Binding-site contacts:
Ligand atom N82 contacts residue LEU170 of chain 2.A at 3.5 Å.
Ligand atom C5 contacts residue PHE182 of chain 2.A at 3.6 Å (hydrophobic).
Ligand atom N1 contacts residue MET117 of chain 2.A at 3.1 Å (h-bond).
Ligand atom C22 contacts residue HIS161 of chain 2.A at 3.6 Å.
Ligand atom C13 contacts residue MET89 of chain 2.A at 3.5 Å (hydrophobic).
Ligand atom C12 contacts residue ASP181 of chain 2.A at 3.1 Å.
Ligand atom C13 contacts residue ASP181 of chain 2.A at 3.7 Å.
Ligand atom F1 contacts residue ILE179 of chain 2.A at 3.0 Å.
Ligand atom C18 contacts residue ASP181 of chain 2.A at 3.5 Å.
Ligand atom C22 contacts residue ASP181 of chain 2.A at 3.3 Å.
Ligand atom C2 contacts residue LEU170 of chain 2.A at 3.6 Å (hydrophobic).
Ligand atom C11 contacts residue TYR114 of chain 2.A at 3.6 Å (hydrophobic).
Ligand atom C8 contacts residue ASP181 of chain 2.A at 3.4 Å.
Ligand atom C9 contacts residue TYR114 of chain 2.A at 3.6 Å (hydrophobic).
Ligand atom N4 contacts residue ILE160 of chain 2.A at 2.8 Å (h-bond).
Ligand atom N2 contacts residue GLU85 of chain 2.A at 2.7 Å (salt-bridge).
Ligand atom N2 contacts residue ASP181 of chain 2.A at 3.2 Å (salt-bridge).
Ligand atom N81 contacts residue PHE182 of chain 2.A at 3.4 Å.
Ligand atom C15 contacts residue VAL88 of chain 2.A at 3.7 Å (hydrophobic).
Ligand atom C23 contacts residue ILE160 of chain 2.A at 3.1 Å (hydrophobic).
Ligand atom C18 contacts residue MET89 of chain 2.A at 3.7 Å (hydrophobic).
Ligand atom C1 contacts residue VAL115 of chain 2.A at 3.4 Å (hydrophobic).
Ligand atom C13 contacts residue GLU85 of chain 2.A at 3.5 Å.
Ligand atom C25 contacts residue ILE160 of chain 2.A at 3.3 Å (hydrophobic).
Ligand atom C14 contacts residue GLU85 of chain 2.A at 3.3 Å.
Ligand atom O1 contacts residue SER180 of chain 2.A at 3.2 Å.
Ligand atom C21 contacts residue ASP181 of chain 2.A at 3.4 Å.
Ligand atom N1 contacts residue TYR116 of chain 2.A at 3.5 Å.
Ligand atom O1 contacts residue ASP181 of chain 2.A at 2.7 Å (salt-bridge).
Ligand atom C9 contacts residue ASP181 of chain 2.A at 3.4 Å.
Ligand atom C6 contacts residue TYR114 of chain 2.A at 3.4 Å (hydrophobic).
Ligand atom C4 contacts residue PHE182 of chain 2.A at 3.4 Å (hydrophobic).
Ligand atom F1 contacts residue VAL98 of chain 2.A at 3.7 Å.
Ligand atom N4 contacts residue HIS161 of chain 2.A at 3.5 Å (h-bond).
Ligand atom C7 contacts residue TYR114 of chain 2.A at 3.3 Å (hydrophobic).
Ligand atom O1 contacts residue VAL98 of chain 2.A at 3.2 Å.
Ligand atom N1 contacts residue VAL115 of chain 2.A at 3.6 Å.
Ligand atom C3 contacts residue PHE182 of chain 2.A at 3.5 Å (hydrophobic).
Ligand atom C8 contacts residue TYR114 of chain 2.A at 3.2 Å (hydrophobic).
Ligand atom C8 contacts residue GLU85 of chain 2.A at 3.3 Å.

The small molecule below binds the protein below.
Small molecule (SMILES): Cc1ccc(C(=O)Nc2ccc(CN3CCN(C)CC3)c(C(F)(F)F)c2)cc1C#Cc1cnc2cccnn12

Sequence of chain 2.A:
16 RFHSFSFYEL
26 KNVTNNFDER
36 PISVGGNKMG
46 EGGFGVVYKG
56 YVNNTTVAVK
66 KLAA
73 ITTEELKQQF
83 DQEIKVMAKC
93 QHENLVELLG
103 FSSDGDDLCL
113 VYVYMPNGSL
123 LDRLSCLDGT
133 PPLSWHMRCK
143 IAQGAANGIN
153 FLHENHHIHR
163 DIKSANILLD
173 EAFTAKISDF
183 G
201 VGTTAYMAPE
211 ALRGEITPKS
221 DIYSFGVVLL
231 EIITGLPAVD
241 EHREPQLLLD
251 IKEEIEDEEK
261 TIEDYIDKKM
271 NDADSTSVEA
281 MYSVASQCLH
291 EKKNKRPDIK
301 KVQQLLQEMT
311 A